Binding-site contacts:
Ligand atom C2 contacts residue VAL297 of chain 1.A at 3.9 Å (hydrophobic).
Ligand atom C7 contacts residue ASN285 of chain 1.A at 3.1 Å.
Ligand atom C3 contacts residue VAL297 of chain 1.A at 4.1 Å (hydrophobic).
Ligand atom O6 contacts residue ASN285 of chain 1.A at 4.3 Å.
Ligand atom C7 contacts residue VAL297 of chain 1.A at 3.9 Å (hydrophobic).
Ligand atom C5 contacts residue ASN285 of chain 1.A at 3.6 Å.
Ligand atom C8 contacts residue VAL297 of chain 1.A at 3.9 Å (hydrophobic).
Ligand atom O7 contacts residue ASN285 of chain 1.A at 2.7 Å (h-bond).
Ligand atom O5 contacts residue VAL297 of chain 1.A at 4.5 Å.
Ligand atom O5 contacts residue ASN285 of chain 1.A at 2.3 Å (h-bond).
Ligand atom C6 contacts residue ASN298 of chain 1.A at 4.2 Å.
Ligand atom C1 contacts residue VAL297 of chain 1.A at 3.5 Å (hydrophobic).
Ligand atom C2 contacts residue ASN285 of chain 1.A at 2.5 Å.
Ligand atom C4 contacts residue ASN285 of chain 1.A at 4.2 Å.
Ligand atom N2 contacts residue VAL297 of chain 1.A at 3.5 Å (h-bond).
Ligand atom C5 contacts residue ASN298 of chain 1.A at 4.1 Å.
Ligand atom C8 contacts residue SER45 of chain 1.A at 3.3 Å.
Ligand atom N2 contacts residue ASN285 of chain 1.A at 3.0 Å (h-bond).
Ligand atom C1 contacts residue ASN298 of chain 1.A at 4.3 Å.
Ligand atom C1 contacts residue ASN285 of chain 1.A at 1.4 Å.
Ligand atom C6 contacts residue ASN285 of chain 1.A at 4.5 Å.
Ligand atom O5 contacts residue ASN298 of chain 1.A at 3.9 Å.
Ligand atom C8 contacts residue ASN285 of chain 1.A at 4.5 Å.
Ligand atom C8 contacts residue SER46 of chain 1.A at 4.5 Å.
Ligand atom C3 contacts residue ASN285 of chain 1.A at 3.8 Å.
Ligand atom O7 contacts residue VAL297 of chain 1.A at 4.2 Å.

This protein binds this small molecule.
Small molecule (SMILES): CC(=O)N[C@@H]1[C@@H](O)[C@H](O)[C@@H](CO)O[C@H]1O

Sequence of chain 1.A:
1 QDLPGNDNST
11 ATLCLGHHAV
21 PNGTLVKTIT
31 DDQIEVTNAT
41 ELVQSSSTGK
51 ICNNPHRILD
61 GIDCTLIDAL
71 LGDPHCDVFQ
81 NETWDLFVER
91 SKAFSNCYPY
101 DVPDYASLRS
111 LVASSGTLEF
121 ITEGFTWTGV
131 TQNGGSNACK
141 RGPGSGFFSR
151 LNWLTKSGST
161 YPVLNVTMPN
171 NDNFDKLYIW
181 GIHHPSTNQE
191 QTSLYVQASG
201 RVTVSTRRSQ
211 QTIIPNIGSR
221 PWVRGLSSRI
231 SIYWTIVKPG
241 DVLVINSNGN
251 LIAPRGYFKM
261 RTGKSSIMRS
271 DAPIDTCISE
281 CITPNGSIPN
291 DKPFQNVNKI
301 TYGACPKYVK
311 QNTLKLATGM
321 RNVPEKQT